The protein below binds the small molecule below.
Small molecule (SMILES): COc1ccc2sc3c(c2c1)NC[C@@H](CN)NC3=O

Sequence of chain 1.A:
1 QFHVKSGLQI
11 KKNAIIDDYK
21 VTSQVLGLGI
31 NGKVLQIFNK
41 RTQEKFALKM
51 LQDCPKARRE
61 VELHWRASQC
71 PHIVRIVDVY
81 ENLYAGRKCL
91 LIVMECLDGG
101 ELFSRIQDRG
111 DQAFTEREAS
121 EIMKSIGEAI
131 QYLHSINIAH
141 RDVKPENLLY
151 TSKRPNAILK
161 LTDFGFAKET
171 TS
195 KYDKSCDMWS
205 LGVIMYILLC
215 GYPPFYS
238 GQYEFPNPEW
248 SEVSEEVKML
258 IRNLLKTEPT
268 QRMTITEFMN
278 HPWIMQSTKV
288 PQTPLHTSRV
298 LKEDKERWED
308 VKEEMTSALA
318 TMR

Binding-site contacts:
Ligand atom C13 contacts residue GLU146 of chain 1.A at 4.0 Å.
Ligand atom C15 contacts residue LEU28 of chain 1.A at 3.7 Å (hydrophobic).
Ligand atom C4 contacts residue ALA47 of chain 1.A at 3.4 Å (hydrophobic).
Ligand atom N16 contacts residue GLY27 of chain 1.A at 3.5 Å.
Ligand atom N11 contacts residue ASP163 of chain 1.A at 3.4 Å.
Ligand atom C4 contacts residue LEU97 of chain 1.A at 4.0 Å (hydrophobic).
Ligand atom C1 contacts residue LEU97 of chain 1.A at 3.4 Å (hydrophobic).
Ligand atom C15 contacts residue GLY29 of chain 1.A at 3.5 Å.
Ligand atom C15 contacts residue GLY27 of chain 1.A at 3.6 Å.
Ligand atom N11 contacts residue THR162 of chain 1.A at 3.6 Å (h-bond).
Ligand atom C12 contacts residue GLY29 of chain 1.A at 3.9 Å.
Ligand atom C13 contacts residue ASN147 of chain 1.A at 3.2 Å.
Ligand atom O10 contacts residue LYS49 of chain 1.A at 3.1 Å.
Ligand atom C4 contacts residue GLU95 of chain 1.A at 3.5 Å.
Ligand atom N16 contacts residue VAL34 of chain 1.A at 3.8 Å.
Ligand atom N14 contacts residue ASN147 of chain 1.A at 4.0 Å.
Ligand atom O10 contacts residue ASP163 of chain 1.A at 3.5 Å.
Ligand atom N14 contacts residue GLU146 of chain 1.A at 3.5 Å (salt-bridge).
Ligand atom S7 contacts residue MET94 of chain 1.A at 3.6 Å.
Ligand atom C5 contacts residue GLU95 of chain 1.A at 4.1 Å.
Ligand atom C12 contacts residue ASN147 of chain 1.A at 3.9 Å.
Ligand atom C15 contacts residue VAL34 of chain 1.A at 4.0 Å (hydrophobic).
Ligand atom C5 contacts residue ALA47 of chain 1.A at 3.8 Å (hydrophobic).
Ligand atom N11 contacts residue ASN147 of chain 1.A at 3.8 Å.
Ligand atom C9 contacts residue ASP163 of chain 1.A at 3.8 Å.
Ligand atom S7 contacts residue THR162 of chain 1.A at 3.8 Å.
Ligand atom C5 contacts residue MET94 of chain 1.A at 3.6 Å (hydrophobic).
Ligand atom C6 contacts residue MET94 of chain 1.A at 4.0 Å (hydrophobic).
Ligand atom C9 contacts residue LYS49 of chain 1.A at 4.1 Å.
Ligand atom C8 contacts residue THR162 of chain 1.A at 3.5 Å.
Ligand atom C3 contacts residue ALA47 of chain 1.A at 3.9 Å (hydrophobic).
Ligand atom N11 contacts residue GLY29 of chain 1.A at 4.0 Å.
Ligand atom C13 contacts residue THR162 of chain 1.A at 3.4 Å.
Ligand atom C17 contacts residue VAL34 of chain 1.A at 3.9 Å (hydrophobic).
Ligand atom O2 contacts residue CYS96 of chain 1.A at 3.9 Å.
Ligand atom C9 contacts residue THR162 of chain 1.A at 3.5 Å.
Ligand atom C12 contacts residue THR162 of chain 1.A at 4.1 Å.
Ligand atom O2 contacts residue LEU97 of chain 1.A at 3.0 Å (h-bond).
Ligand atom C19 contacts residue VAL34 of chain 1.A at 4.1 Å (hydrophobic).
Ligand atom C3 contacts residue LEU97 of chain 1.A at 4.0 Å (hydrophobic).